Sequence of chain 25.A:
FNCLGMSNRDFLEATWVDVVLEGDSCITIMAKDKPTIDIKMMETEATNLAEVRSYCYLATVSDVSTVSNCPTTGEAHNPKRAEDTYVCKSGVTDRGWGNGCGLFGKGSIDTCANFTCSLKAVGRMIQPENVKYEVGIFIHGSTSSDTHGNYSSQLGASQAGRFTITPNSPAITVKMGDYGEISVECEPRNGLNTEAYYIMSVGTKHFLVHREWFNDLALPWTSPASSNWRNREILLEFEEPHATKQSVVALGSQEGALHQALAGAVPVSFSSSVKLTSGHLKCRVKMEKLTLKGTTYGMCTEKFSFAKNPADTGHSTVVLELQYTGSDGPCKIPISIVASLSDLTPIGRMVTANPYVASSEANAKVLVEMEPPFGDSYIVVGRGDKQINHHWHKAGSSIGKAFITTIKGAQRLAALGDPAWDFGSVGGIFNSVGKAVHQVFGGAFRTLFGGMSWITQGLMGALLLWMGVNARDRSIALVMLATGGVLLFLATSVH

Binding-site contacts:
Ligand atom C3 contacts residue ASN154 of chain 25.A at 3.8 Å.
Ligand atom C1 contacts residue SER156 of chain 25.A at 4.3 Å.
Ligand atom N2 contacts residue ASN154 of chain 25.A at 2.9 Å (h-bond).
Ligand atom C8 contacts residue ASN154 of chain 25.A at 4.2 Å.
Ligand atom C7 contacts residue ASN154 of chain 25.A at 3.5 Å.
Ligand atom O5 contacts residue ASN154 of chain 25.A at 2.4 Å (h-bond).
Ligand atom C2 contacts residue ASN154 of chain 25.A at 2.5 Å.
Ligand atom C1 contacts residue ASN154 of chain 25.A at 1.4 Å.
Ligand atom O7 contacts residue ASN154 of chain 25.A at 3.8 Å.
Ligand atom C5 contacts residue ASN154 of chain 25.A at 3.7 Å.
Ligand atom C4 contacts residue ASN154 of chain 25.A at 4.2 Å.

A small-molecule ligand and the protein it binds are described below.
Small molecule (SMILES): CC(=O)N[C@@H]1[C@@H](O)[C@H](O)[C@@H](CO)O[C@H]1O